This protein binds this small molecule.
Small molecule (SMILES): CC(=O)N[C@@H]1[C@@H](O)[C@H](O)[C@@H](CO)O[C@H]1O

Sequence of chain 2.D:
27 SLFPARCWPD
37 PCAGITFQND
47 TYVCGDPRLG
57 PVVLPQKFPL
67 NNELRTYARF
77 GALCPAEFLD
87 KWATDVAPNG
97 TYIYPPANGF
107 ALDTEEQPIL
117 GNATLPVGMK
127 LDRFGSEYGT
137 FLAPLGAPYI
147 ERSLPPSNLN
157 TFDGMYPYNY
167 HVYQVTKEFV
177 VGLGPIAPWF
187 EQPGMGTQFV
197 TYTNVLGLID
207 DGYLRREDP

Binding-site contacts:
Ligand atom C3 contacts residue ASP91 of chain 2.D at 3.3 Å.
Ligand atom O5 contacts residue ALA93 of chain 2.D at 4.3 Å.
Ligand atom C4 contacts residue ASP91 of chain 2.D at 4.4 Å.
Ligand atom C3 contacts residue ASN95 of chain 2.D at 3.9 Å.
Ligand atom C4 contacts residue ASN95 of chain 2.D at 4.3 Å.
Ligand atom C5 contacts residue ASN95 of chain 2.D at 3.6 Å.
Ligand atom C5 contacts residue ALA93 of chain 2.D at 3.8 Å (hydrophobic).
Ligand atom C1 contacts residue ALA93 of chain 2.D at 4.1 Å (hydrophobic).
Ligand atom C1 contacts residue ASN95 of chain 2.D at 1.5 Å.
Ligand atom C1 contacts residue ASP91 of chain 2.D at 4.2 Å.
Ligand atom N2 contacts residue ASP91 of chain 2.D at 3.4 Å (salt-bridge).
Ligand atom C2 contacts residue ASN95 of chain 2.D at 2.6 Å.
Ligand atom O7 contacts residue ASP91 of chain 2.D at 4.4 Å.
Ligand atom C2 contacts residue ASP91 of chain 2.D at 3.8 Å.
Ligand atom C7 contacts residue ASP91 of chain 2.D at 3.8 Å.
Ligand atom O6 contacts residue ALA93 of chain 2.D at 4.4 Å.
Ligand atom N2 contacts residue ASN95 of chain 2.D at 3.0 Å (h-bond).
Ligand atom O3 contacts residue ASP91 of chain 2.D at 3.9 Å.
Ligand atom C7 contacts residue ASN95 of chain 2.D at 4.2 Å.
Ligand atom C8 contacts residue ASP91 of chain 2.D at 4.1 Å.
Ligand atom O5 contacts residue ASN95 of chain 2.D at 2.4 Å (h-bond).